Binding-site contacts:
Ligand atom C7 contacts residue LEU172 of chain 1.I at 4.4 Å (hydrophobic).
Ligand atom C3 contacts residue TYR170 of chain 1.I at 4.1 Å (hydrophobic).
Ligand atom C4 contacts residue ASN153 of chain 1.I at 4.4 Å.
Ligand atom C8 contacts residue VAL139 of chain 1.I at 3.9 Å (hydrophobic).
Ligand atom C2 contacts residue ASN153 of chain 1.I at 2.5 Å.
Ligand atom O3 contacts residue ASP325 of chain 1.I at 3.9 Å.
Ligand atom O7 contacts residue ASN153 of chain 1.I at 3.6 Å (h-bond).
Ligand atom O5 contacts residue TYR170 of chain 1.I at 4.5 Å.
Ligand atom O4 contacts residue TYR170 of chain 1.I at 3.7 Å.
Ligand atom C8 contacts residue ASP325 of chain 1.I at 3.7 Å.
Ligand atom C8 contacts residue TYR170 of chain 1.I at 3.6 Å (hydrophobic).
Ligand atom C5 contacts residue ASN153 of chain 1.I at 3.8 Å.
Ligand atom C4 contacts residue TYR170 of chain 1.I at 4.3 Å (hydrophobic).
Ligand atom O7 contacts residue TYR170 of chain 1.I at 3.1 Å (h-bond).
Ligand atom C1 contacts residue ASN153 of chain 1.I at 1.5 Å.
Ligand atom C7 contacts residue ASN153 of chain 1.I at 3.5 Å.
Ligand atom N2 contacts residue LEU172 of chain 1.I at 4.4 Å.
Ligand atom C5 contacts residue TYR170 of chain 1.I at 4.0 Å (hydrophobic).
Ligand atom C3 contacts residue ASN153 of chain 1.I at 3.9 Å.
Ligand atom O7 contacts residue ASN141 of chain 1.I at 3.8 Å.
Ligand atom N2 contacts residue ASP325 of chain 1.I at 4.4 Å.
Ligand atom C8 contacts residue LEU172 of chain 1.I at 3.8 Å (hydrophobic).
Ligand atom C1 contacts residue TYR170 of chain 1.I at 4.0 Å (hydrophobic).
Ligand atom N2 contacts residue ASN153 of chain 1.I at 2.9 Å (h-bond).
Ligand atom C7 contacts residue TYR170 of chain 1.I at 3.8 Å (hydrophobic).
Ligand atom O5 contacts residue ASN153 of chain 1.I at 2.5 Å (h-bond).

Sequence of chain 1.I:
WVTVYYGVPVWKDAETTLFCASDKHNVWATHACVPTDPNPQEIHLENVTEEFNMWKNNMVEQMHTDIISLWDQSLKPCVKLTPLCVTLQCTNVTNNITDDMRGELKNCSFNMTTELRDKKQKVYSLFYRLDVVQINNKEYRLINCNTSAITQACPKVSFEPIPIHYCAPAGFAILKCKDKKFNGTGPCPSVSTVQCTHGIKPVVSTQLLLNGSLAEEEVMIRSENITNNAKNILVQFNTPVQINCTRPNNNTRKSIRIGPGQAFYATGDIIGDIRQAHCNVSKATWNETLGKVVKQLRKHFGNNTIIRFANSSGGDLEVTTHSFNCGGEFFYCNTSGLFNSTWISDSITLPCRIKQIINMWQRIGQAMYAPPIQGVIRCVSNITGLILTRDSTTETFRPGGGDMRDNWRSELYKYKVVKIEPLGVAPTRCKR

The protein below binds the small molecule below.
Small molecule (SMILES): CC(=O)N[C@H]1[C@H](O[C@H]2[C@H](O)[C@@H](NC(C)=O)CO[C@@H]2CO)O[C@H](CO)[C@@H](O)[C@@H]1O